Binding-site contacts:
Ligand atom C2 contacts residue GLU281 of chain 1.A at 4.0 Å.
Ligand atom C5 contacts residue GLU281 of chain 1.A at 3.2 Å.
Ligand atom O7 contacts residue ASN282 of chain 1.A at 4.3 Å.
Ligand atom C3 contacts residue ASN282 of chain 1.A at 3.8 Å.
Ligand atom O5 contacts residue GLU281 of chain 1.A at 3.4 Å (salt-bridge).
Ligand atom C3 contacts residue GLU281 of chain 1.A at 3.9 Å.
Ligand atom C1 contacts residue ASN282 of chain 1.A at 1.4 Å.
Ligand atom C2 contacts residue ASN282 of chain 1.A at 2.5 Å.
Ligand atom C7 contacts residue ASN282 of chain 1.A at 3.7 Å.
Ligand atom C1 contacts residue GLU281 of chain 1.A at 3.1 Å.
Ligand atom O5 contacts residue ASN282 of chain 1.A at 2.4 Å (h-bond).
Ligand atom O6 contacts residue GLU281 of chain 1.A at 3.5 Å (salt-bridge).
Ligand atom C4 contacts residue ASN282 of chain 1.A at 4.2 Å.
Ligand atom C4 contacts residue GLU281 of chain 1.A at 4.1 Å.
Ligand atom C8 contacts residue ASN282 of chain 1.A at 4.2 Å.
Ligand atom C6 contacts residue GLU281 of chain 1.A at 4.1 Å.
Ligand atom N2 contacts residue GLU281 of chain 1.A at 4.4 Å.
Ligand atom C5 contacts residue ASN282 of chain 1.A at 3.7 Å.
Ligand atom N2 contacts residue ASN282 of chain 1.A at 2.9 Å (h-bond).

Sequence of chain 1.A:
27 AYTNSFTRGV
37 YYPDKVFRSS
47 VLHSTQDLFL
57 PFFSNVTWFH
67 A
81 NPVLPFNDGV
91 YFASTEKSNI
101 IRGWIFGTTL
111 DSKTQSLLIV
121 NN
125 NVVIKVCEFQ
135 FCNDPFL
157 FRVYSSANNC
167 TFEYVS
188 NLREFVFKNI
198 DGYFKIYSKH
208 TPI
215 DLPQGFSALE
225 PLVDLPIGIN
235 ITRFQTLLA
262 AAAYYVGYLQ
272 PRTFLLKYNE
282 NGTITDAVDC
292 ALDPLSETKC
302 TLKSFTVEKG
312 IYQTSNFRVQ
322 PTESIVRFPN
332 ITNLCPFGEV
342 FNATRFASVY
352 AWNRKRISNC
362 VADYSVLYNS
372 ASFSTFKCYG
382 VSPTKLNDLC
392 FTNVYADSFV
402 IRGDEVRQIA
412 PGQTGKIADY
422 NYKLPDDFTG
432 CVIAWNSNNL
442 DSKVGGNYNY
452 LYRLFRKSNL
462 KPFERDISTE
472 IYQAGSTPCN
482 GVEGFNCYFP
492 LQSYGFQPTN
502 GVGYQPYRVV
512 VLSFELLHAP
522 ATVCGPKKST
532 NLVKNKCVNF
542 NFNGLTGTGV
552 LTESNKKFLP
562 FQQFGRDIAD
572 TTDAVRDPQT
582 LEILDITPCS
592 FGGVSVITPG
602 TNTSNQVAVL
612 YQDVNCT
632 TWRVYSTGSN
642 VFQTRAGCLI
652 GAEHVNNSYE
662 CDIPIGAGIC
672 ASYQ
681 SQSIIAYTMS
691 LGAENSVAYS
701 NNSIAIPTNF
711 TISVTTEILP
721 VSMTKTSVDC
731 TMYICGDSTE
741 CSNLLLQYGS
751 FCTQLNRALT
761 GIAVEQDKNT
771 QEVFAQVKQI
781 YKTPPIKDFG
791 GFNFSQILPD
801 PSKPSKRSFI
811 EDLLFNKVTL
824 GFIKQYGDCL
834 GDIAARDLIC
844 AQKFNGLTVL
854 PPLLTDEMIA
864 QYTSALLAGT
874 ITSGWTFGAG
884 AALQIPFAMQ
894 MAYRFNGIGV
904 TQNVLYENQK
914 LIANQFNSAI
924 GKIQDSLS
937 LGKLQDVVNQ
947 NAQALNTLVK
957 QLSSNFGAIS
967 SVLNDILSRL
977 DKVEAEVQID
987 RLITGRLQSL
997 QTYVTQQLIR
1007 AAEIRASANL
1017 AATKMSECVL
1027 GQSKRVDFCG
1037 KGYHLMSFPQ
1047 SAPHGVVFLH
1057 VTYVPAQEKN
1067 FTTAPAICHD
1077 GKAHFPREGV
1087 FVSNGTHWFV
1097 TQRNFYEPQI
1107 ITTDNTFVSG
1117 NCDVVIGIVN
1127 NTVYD

This protein binds this small molecule.
Small molecule (SMILES): CC(=O)N[C@@H]1[C@@H](O)[C@H](O)[C@@H](CO)O[C@H]1O